A small-molecule ligand and the protein it binds are described below.
Small molecule (SMILES): CC(=O)N[C@@H]1[C@@H](O)[C@H](O)[C@@H](CO)O[C@H]1O

Binding-site contacts:
Ligand atom C7 contacts residue ASN276 of chain 1.C at 3.2 Å.
Ligand atom C1 contacts residue ASN276 of chain 1.C at 1.4 Å.
Ligand atom N2 contacts residue ASN276 of chain 1.C at 3.0 Å (h-bond).
Ligand atom O7 contacts residue ASN276 of chain 1.C at 3.6 Å (h-bond).
Ligand atom C3 contacts residue ASN276 of chain 1.C at 3.8 Å.
Ligand atom C2 contacts residue ASN276 of chain 1.C at 2.5 Å.
Ligand atom C8 contacts residue ASN276 of chain 1.C at 3.5 Å.
Ligand atom C4 contacts residue ASN276 of chain 1.C at 4.2 Å.
Ligand atom O5 contacts residue ASN276 of chain 1.C at 2.4 Å (h-bond).
Ligand atom C5 contacts residue ASN276 of chain 1.C at 3.7 Å.
Ligand atom O5 contacts residue ALA279 of chain 1.C at 4.4 Å.

Sequence of chain 1.C:
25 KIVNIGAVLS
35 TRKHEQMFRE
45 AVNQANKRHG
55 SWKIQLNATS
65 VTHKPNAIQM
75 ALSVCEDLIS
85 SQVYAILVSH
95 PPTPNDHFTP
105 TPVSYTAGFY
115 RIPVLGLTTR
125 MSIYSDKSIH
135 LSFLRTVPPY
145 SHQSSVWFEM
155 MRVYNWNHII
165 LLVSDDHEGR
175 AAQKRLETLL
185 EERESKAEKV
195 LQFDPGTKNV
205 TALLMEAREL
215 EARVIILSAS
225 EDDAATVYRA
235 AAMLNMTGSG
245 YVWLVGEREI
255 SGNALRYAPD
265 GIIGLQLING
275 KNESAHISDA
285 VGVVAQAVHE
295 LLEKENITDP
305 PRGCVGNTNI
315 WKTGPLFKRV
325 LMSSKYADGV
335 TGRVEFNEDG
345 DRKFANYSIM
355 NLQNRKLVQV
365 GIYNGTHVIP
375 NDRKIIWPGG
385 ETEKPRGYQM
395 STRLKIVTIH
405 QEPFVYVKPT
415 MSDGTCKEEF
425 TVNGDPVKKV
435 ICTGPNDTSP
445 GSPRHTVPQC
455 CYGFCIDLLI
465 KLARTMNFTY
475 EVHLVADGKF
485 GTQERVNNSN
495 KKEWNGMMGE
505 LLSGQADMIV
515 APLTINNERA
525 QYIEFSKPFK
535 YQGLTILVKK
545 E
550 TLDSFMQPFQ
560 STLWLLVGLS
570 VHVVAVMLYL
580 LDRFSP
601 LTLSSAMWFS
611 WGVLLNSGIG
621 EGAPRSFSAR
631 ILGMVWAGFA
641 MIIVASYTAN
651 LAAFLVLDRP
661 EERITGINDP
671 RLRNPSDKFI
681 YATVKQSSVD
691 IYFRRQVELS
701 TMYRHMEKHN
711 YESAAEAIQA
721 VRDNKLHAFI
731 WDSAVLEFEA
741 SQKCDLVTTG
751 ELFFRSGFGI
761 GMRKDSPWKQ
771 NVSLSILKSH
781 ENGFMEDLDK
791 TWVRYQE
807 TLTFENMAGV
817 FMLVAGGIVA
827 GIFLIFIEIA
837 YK